Sequence of chain 1.A:
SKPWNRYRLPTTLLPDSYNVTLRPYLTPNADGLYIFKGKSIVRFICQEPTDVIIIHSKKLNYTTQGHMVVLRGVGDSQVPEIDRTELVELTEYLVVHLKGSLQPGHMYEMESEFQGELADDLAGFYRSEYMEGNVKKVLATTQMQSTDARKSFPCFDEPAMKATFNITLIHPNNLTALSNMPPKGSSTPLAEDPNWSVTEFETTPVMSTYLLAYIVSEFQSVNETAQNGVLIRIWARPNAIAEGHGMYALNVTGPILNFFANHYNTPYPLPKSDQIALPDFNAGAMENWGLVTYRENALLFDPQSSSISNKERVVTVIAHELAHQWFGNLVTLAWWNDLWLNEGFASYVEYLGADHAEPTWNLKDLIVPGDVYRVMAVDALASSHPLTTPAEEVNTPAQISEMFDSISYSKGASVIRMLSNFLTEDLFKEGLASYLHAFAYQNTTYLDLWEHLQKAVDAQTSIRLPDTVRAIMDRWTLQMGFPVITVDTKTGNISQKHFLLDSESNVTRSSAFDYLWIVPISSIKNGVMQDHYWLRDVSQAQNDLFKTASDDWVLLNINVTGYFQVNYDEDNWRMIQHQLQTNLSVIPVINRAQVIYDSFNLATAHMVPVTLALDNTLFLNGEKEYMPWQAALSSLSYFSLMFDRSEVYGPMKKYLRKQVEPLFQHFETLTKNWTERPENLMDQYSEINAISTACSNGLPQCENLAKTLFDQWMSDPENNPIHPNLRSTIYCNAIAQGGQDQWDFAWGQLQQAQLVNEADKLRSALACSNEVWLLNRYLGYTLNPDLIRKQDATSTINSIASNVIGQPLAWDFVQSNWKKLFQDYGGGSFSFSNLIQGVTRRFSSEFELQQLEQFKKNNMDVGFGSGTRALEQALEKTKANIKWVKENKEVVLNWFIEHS

Binding-site contacts:
Ligand atom C7 contacts residue GLN118 of chain 1.A at 3.5 Å.
Ligand atom C8 contacts residue GLN118 of chain 1.A at 3.8 Å.
Ligand atom C8 contacts residue GLY119 of chain 1.A at 3.3 Å.
Ligand atom C2 contacts residue ASN64 of chain 1.A at 2.5 Å.
Ligand atom C4 contacts residue ASN64 of chain 1.A at 4.3 Å.
Ligand atom C7 contacts residue ASN64 of chain 1.A at 3.2 Å.
Ligand atom C8 contacts residue ILE38 of chain 1.A at 3.8 Å (hydrophobic).
Ligand atom C8 contacts residue LEU36 of chain 1.A at 4.2 Å (hydrophobic).
Ligand atom C3 contacts residue ASN64 of chain 1.A at 3.9 Å.
Ligand atom O7 contacts residue ASN64 of chain 1.A at 2.9 Å (h-bond).
Ligand atom C8 contacts residue GLU120 of chain 1.A at 3.5 Å.
Ligand atom N2 contacts residue ASN64 of chain 1.A at 3.1 Å (h-bond).
Ligand atom O7 contacts residue GLN118 of chain 1.A at 2.6 Å (h-bond).
Ligand atom O5 contacts residue ASN64 of chain 1.A at 2.4 Å (h-bond).
Ligand atom C1 contacts residue ASN64 of chain 1.A at 1.5 Å.
Ligand atom C5 contacts residue ASN64 of chain 1.A at 3.7 Å.

A small-molecule ligand and the protein it binds are described below.
Small molecule (SMILES): CC(=O)N[C@H]1[C@H](O[C@H]2[C@H](O)[C@@H](NC(C)=O)CO[C@@H]2CO)O[C@H](CO)[C@@H](O[C@@H]2O[C@H](CO)[C@@H](O)[C@H](O)[C@H]2NC(C)=O)[C@@H]1O